Sequence of chain 2.C:
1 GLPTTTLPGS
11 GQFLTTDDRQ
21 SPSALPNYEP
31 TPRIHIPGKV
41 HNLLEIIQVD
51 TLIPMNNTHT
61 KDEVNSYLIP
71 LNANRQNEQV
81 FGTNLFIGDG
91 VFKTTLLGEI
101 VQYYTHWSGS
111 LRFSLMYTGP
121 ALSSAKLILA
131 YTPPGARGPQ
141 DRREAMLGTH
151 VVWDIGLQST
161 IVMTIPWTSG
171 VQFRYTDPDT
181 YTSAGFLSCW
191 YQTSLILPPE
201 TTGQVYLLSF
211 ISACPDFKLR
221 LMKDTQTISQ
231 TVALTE

Sequence of chain 2.A:
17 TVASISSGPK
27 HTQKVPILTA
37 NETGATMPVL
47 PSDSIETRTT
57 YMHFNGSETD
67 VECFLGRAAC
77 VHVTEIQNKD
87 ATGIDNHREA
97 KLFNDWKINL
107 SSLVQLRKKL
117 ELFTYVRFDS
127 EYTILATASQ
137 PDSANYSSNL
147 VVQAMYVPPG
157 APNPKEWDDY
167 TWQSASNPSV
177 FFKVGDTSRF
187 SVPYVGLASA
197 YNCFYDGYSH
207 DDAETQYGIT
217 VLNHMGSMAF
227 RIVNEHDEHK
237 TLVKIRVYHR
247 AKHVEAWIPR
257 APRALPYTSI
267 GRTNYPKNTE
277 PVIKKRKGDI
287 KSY

Sequence of chain 3.C:
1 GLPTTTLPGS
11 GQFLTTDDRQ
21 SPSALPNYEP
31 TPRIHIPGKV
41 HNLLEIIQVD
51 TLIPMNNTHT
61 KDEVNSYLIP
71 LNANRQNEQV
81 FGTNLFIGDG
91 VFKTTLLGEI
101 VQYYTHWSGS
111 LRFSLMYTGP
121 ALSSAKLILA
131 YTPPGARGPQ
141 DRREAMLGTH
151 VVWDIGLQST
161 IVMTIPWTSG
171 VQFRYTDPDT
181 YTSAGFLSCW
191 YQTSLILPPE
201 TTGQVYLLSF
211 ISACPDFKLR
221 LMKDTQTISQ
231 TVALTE

A protein and the small-molecule ligand that binds it are described below.
Small molecule (SMILES): Cc1cc(CCCOc2c(C)cc(-c3noc(C(F)(F)F)n3)cc2C)on1

Binding-site contacts:
Ligand atom O1A contacts residue ALA24 of chain 2.C at 3.3 Å.
Ligand atom F1 contacts residue PHE186 of chain 2.A at 3.8 Å.
Ligand atom F1 contacts residue ALA150 of chain 2.A at 3.8 Å.
Ligand atom C6B contacts residue TYR152 of chain 2.A at 3.6 Å (hydrophobic).
Ligand atom CM3 contacts residue ASN219 of chain 2.A at 3.8 Å.
Ligand atom F3 contacts residue PRO174 of chain 2.A at 2.9 Å.
Ligand atom CM2 contacts residue ILE104 of chain 2.A at 3.6 Å (hydrophobic).
Ligand atom C2C contacts residue ILE104 of chain 2.A at 3.8 Å (hydrophobic).
Ligand atom F3 contacts residue MET151 of chain 2.A at 3.7 Å.
Ligand atom CM6 contacts residue VAL188 of chain 2.A at 3.8 Å (hydrophobic).
Ligand atom C3B contacts residue MET224 of chain 2.A at 3.6 Å (hydrophobic).
Ligand atom N3A contacts residue TYR152 of chain 2.A at 3.8 Å.
Ligand atom C2C contacts residue TYR128 of chain 2.A at 3.2 Å (hydrophobic).
Ligand atom F3 contacts residue VAL176 of chain 2.A at 3.6 Å.
Ligand atom C3A contacts residue PHE186 of chain 2.A at 3.7 Å (hydrophobic).
Ligand atom C3C contacts residue TYR128 of chain 2.A at 3.3 Å (hydrophobic).
Ligand atom F2 contacts residue VAL176 of chain 2.A at 2.7 Å.
Ligand atom C2A contacts residue TYR152 of chain 2.A at 3.7 Å (hydrophobic).
Ligand atom F1 contacts residue MET224 of chain 2.A at 3.6 Å.
Ligand atom C2A contacts residue PHE186 of chain 2.A at 3.5 Å (hydrophobic).
Ligand atom CM6 contacts residue TYR152 of chain 2.A at 3.4 Å (hydrophobic).
Ligand atom C5B contacts residue TYR152 of chain 2.A at 3.5 Å (hydrophobic).
Ligand atom C2B contacts residue ILE104 of chain 2.A at 3.8 Å (hydrophobic).
Ligand atom CM2 contacts residue MET224 of chain 2.A at 3.5 Å (hydrophobic).
Ligand atom O1 contacts residue MET221 of chain 2.A at 3.7 Å.
Ligand atom C4 contacts residue TYR197 of chain 2.A at 3.4 Å (hydrophobic).
Ligand atom C1C contacts residue TYR197 of chain 2.A at 3.5 Å (hydrophobic).
Ligand atom N1A contacts residue PRO174 of chain 2.A at 3.5 Å.
Ligand atom F3 contacts residue TYR152 of chain 2.A at 3.6 Å.
Ligand atom N1A contacts residue ALA24 of chain 2.C at 3.2 Å.
Ligand atom C1C contacts residue TYR128 of chain 2.A at 3.5 Å (hydrophobic).
Ligand atom CM2 contacts residue TYR128 of chain 2.A at 3.4 Å (hydrophobic).
Ligand atom F3 contacts residue SER175 of chain 2.A at 2.8 Å.
Ligand atom C3 contacts residue LEU106 of chain 2.A at 3.8 Å (hydrophobic).
Ligand atom CM4 contacts residue VAL176 of chain 2.A at 3.8 Å (hydrophobic).
Ligand atom CM6 contacts residue LEU25 of chain 2.C at 3.8 Å (hydrophobic).
Ligand atom CM4 contacts residue ALA150 of chain 2.A at 3.6 Å (hydrophobic).
Ligand atom O1A contacts residue PRO174 of chain 2.A at 3.5 Å.
Ligand atom N3A contacts residue PHE186 of chain 2.A at 3.4 Å.
Ligand atom F3 contacts residue ALA150 of chain 2.A at 2.7 Å.